Sequence of chain 1.C:
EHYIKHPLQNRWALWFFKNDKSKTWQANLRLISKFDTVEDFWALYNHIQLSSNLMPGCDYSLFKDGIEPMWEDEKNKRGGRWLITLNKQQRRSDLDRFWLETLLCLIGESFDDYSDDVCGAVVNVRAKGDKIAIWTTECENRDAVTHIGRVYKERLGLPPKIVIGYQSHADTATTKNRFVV

A small-molecule ligand and the protein it binds are described below.
Small molecule (SMILES): Cc1cccc(Cn2c[n+]([C@@H]3O[C@H](COP(=O)(O)OP(=O)(O)OP(=O)(O)OC[C@H]4O[C@@H](n5cnc6c(=O)[nH]c(N)nc65)[C@H](O)[C@@H]4O)[C@@H](O)[C@H]3O)c3nc(N)[nH]c(=O)c32)c1

Binding-site contacts:
Ligand atom O8 contacts residue ARG131 of chain 1.C at 3.4 Å (salt-bridge).
Ligand atom O10 contacts residue PRO74 of chain 1.C at 4.3 Å.
Ligand atom C26 contacts residue TRP140 of chain 1.C at 3.9 Å (hydrophobic).
Ligand atom C28 contacts residue TRP140 of chain 1.C at 4.5 Å (hydrophobic).
Ligand atom C27 contacts residue SER66 of chain 1.C at 4.3 Å.
Ligand atom C12 contacts residue TRP76 of chain 1.C at 4.3 Å (hydrophobic).
Ligand atom O10 contacts residue TRP140 of chain 1.C at 4.3 Å.
Ligand atom C27 contacts residue PRO74 of chain 1.C at 3.7 Å (hydrophobic).
Ligand atom C12 contacts residue GLU77 of chain 1.C at 3.4 Å.
Ligand atom C28 contacts residue VAL127 of chain 1.C at 3.5 Å (hydrophobic).
Ligand atom O10 contacts residue MET75 of chain 1.C at 3.7 Å.
Ligand atom C25 contacts residue VAL127 of chain 1.C at 3.7 Å (hydrophobic).
Ligand atom C28 contacts residue PHE68 of chain 1.C at 4.5 Å (hydrophobic).
Ligand atom C25 contacts residue ASP64 of chain 1.C at 3.5 Å.
Ligand atom N9 contacts residue GLU77 of chain 1.C at 3.0 Å (salt-bridge).
Ligand atom C28 contacts residue PRO74 of chain 1.C at 3.2 Å (hydrophobic).
Ligand atom C25 contacts residue ASN129 of chain 1.C at 4.3 Å.
Ligand atom C25 contacts residue SER66 of chain 1.C at 4.2 Å.
Ligand atom O10 contacts residue GLU77 of chain 1.C at 4.2 Å.
Ligand atom C13 contacts residue GLU77 of chain 1.C at 4.1 Å.
Ligand atom O18 contacts residue ARG131 of chain 1.C at 3.7 Å.
Ligand atom O7 contacts residue ARG131 of chain 1.C at 4.4 Å.
Ligand atom C24 contacts residue ASP64 of chain 1.C at 4.2 Å.
Ligand atom O10 contacts residue TRP76 of chain 1.C at 3.1 Å (h-bond).
Ligand atom C26 contacts residue PRO74 of chain 1.C at 3.6 Å (hydrophobic).
Ligand atom C23 contacts residue ASN129 of chain 1.C at 3.8 Å.
Ligand atom N9 contacts residue TRP76 of chain 1.C at 3.4 Å.
Ligand atom C13 contacts residue TRP76 of chain 1.C at 3.8 Å (hydrophobic).
Ligand atom C28 contacts residue SER66 of chain 1.C at 3.4 Å.
Ligand atom C23 contacts residue PHE22 of chain 1.C at 4.1 Å (hydrophobic).
Ligand atom P3 contacts residue ARG131 of chain 1.C at 4.1 Å.
Ligand atom C27 contacts residue VAL127 of chain 1.C at 3.9 Å (hydrophobic).
Ligand atom C24 contacts residue ASN129 of chain 1.C at 4.4 Å.
Ligand atom N8 contacts residue GLU77 of chain 1.C at 2.4 Å (salt-bridge).
Ligand atom C23 contacts residue ASP64 of chain 1.C at 3.0 Å.
Ligand atom C13 contacts residue MET75 of chain 1.C at 4.5 Å (hydrophobic).